A small-molecule ligand and the protein it binds are described below.
Small molecule (SMILES): Cc1cn([C@H]2C[C@H](OP(=O)(O)O)[C@@H](COP(=O)(O)O)O2)c(=O)[nH]c1=O

Sequence of chain 1.A:
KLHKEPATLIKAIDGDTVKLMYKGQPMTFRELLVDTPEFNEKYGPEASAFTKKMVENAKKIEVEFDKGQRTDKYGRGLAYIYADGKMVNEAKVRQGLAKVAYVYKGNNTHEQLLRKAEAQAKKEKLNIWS

Binding-site contacts:
Ligand atom N3 contacts residue TYR109 of chain 1.A at 3.5 Å.
Ligand atom O5P contacts residue CA1 of chain 1.B at 2.9 Å.
Ligand atom O4 contacts residue LEU83 of chain 1.A at 3.7 Å.
Ligand atom C2 contacts residue ASP77 of chain 1.A at 4.0 Å.
Ligand atom P1 contacts residue LYS78 of chain 1.A at 3.7 Å.
Ligand atom P2 contacts residue ARG35 of chain 1.A at 3.5 Å.
Ligand atom C5 contacts residue LEU83 of chain 1.A at 4.0 Å (hydrophobic).
Ligand atom O2 contacts residue TYR109 of chain 1.A at 4.0 Å.
Ligand atom O5P contacts residue ASP40 of chain 1.A at 3.5 Å (salt-bridge).
Ligand atom C1' contacts residue ARG81 of chain 1.A at 4.0 Å.
Ligand atom C2 contacts residue TYR109 of chain 1.A at 4.0 Å (hydrophobic).
Ligand atom C4 contacts residue LEU83 of chain 1.A at 3.7 Å (hydrophobic).
Ligand atom O3' contacts residue LYS78 of chain 1.A at 3.5 Å (salt-bridge).
Ligand atom O4P contacts residue CA1 of chain 1.B at 4.0 Å.
Ligand atom C2' contacts residue TYR107 of chain 1.A at 3.8 Å (hydrophobic).
Ligand atom C5M contacts residue GLU36 of chain 1.A at 3.9 Å.
Ligand atom O4 contacts residue LEU37 of chain 1.A at 3.9 Å.
Ligand atom O4P contacts residue ARG81 of chain 1.A at 2.8 Å (salt-bridge).
Ligand atom O2P contacts residue TYR79 of chain 1.A at 2.5 Å (h-bond).
Ligand atom C4 contacts residue TYR109 of chain 1.A at 3.7 Å (hydrophobic).
Ligand atom O5' contacts residue ARG35 of chain 1.A at 3.7 Å.
Ligand atom O5' contacts residue ARG81 of chain 1.A at 3.0 Å (salt-bridge).
Ligand atom C2' contacts residue TYR109 of chain 1.A at 3.5 Å (hydrophobic).
Ligand atom O5P contacts residue ARG35 of chain 1.A at 2.8 Å (salt-bridge).
Ligand atom O2 contacts residue ASP77 of chain 1.A at 3.9 Å.
Ligand atom P2 contacts residue ARG81 of chain 1.A at 3.9 Å.
Ligand atom O1P contacts residue LYS78 of chain 1.A at 2.7 Å (salt-bridge).
Ligand atom C5' contacts residue TYR107 of chain 1.A at 3.5 Å (hydrophobic).
Ligand atom P1 contacts residue TYR79 of chain 1.A at 3.5 Å.
Ligand atom C5M contacts residue ARG35 of chain 1.A at 3.7 Å.
Ligand atom O1P contacts residue TYR79 of chain 1.A at 3.5 Å (h-bond).
Ligand atom C4' contacts residue ARG81 of chain 1.A at 3.9 Å.
Ligand atom O4' contacts residue ARG81 of chain 1.A at 3.0 Å (salt-bridge).
Ligand atom P2 contacts residue CA1 of chain 1.B at 4.0 Å.
Ligand atom C5M contacts residue TYR107 of chain 1.A at 3.8 Å (hydrophobic).
Ligand atom N3 contacts residue LEU83 of chain 1.A at 3.8 Å.
Ligand atom C6 contacts residue ARG81 of chain 1.A at 4.0 Å.
Ligand atom O4 contacts residue TYR109 of chain 1.A at 3.9 Å.
Ligand atom O4P contacts residue ARG35 of chain 1.A at 3.0 Å (salt-bridge).
Ligand atom C3' contacts residue TYR107 of chain 1.A at 3.9 Å (hydrophobic).